Binding-site contacts:
Ligand atom NAB contacts residue THR199 of chain 1.C at 4.2 Å.
Ligand atom CAA contacts residue SER78 of chain 1.C at 3.5 Å.
Ligand atom OAC contacts residue TYR294 of chain 1.C at 4.3 Å.
Ligand atom CAA contacts residue TYR268 of chain 1.C at 4.4 Å (hydrophobic).
Ligand atom CAF contacts residue ASN79 of chain 1.C at 3.2 Å.
Ligand atom OAD contacts residue ASN79 of chain 1.C at 3.1 Å (h-bond).
Ligand atom CAE contacts residue SER78 of chain 1.C at 3.1 Å.
Ligand atom CAA contacts residue GLY75 of chain 1.C at 3.4 Å.
Ligand atom OAD contacts residue TYR268 of chain 1.C at 4.2 Å.
Ligand atom OAD contacts residue GLN77 of chain 1.C at 4.3 Å.
Ligand atom CAF contacts residue GLN80 of chain 1.C at 3.7 Å.
Ligand atom CAG contacts residue SER78 of chain 1.C at 4.0 Å.
Ligand atom CAA contacts residue TYR294 of chain 1.C at 4.4 Å (hydrophobic).
Ligand atom CAF contacts residue SER78 of chain 1.C at 3.7 Å.
Ligand atom NAB contacts residue TYR294 of chain 1.C at 3.9 Å.
Ligand atom NAB contacts residue GLY161 of chain 1.C at 3.8 Å.
Ligand atom OAD contacts residue TYR294 of chain 1.C at 2.5 Å (h-bond).
Ligand atom NAB contacts residue PLP1 of chain 1.I at 3.4 Å.
Ligand atom OAC contacts residue LYS51 of chain 1.C at 3.9 Å.
Ligand atom CAG contacts residue TYR294 of chain 1.C at 3.1 Å (hydrophobic).
Ligand atom OAC contacts residue PLP1 of chain 1.I at 3.6 Å.
Ligand atom CAE contacts residue GLY74 of chain 1.C at 4.2 Å.
Ligand atom OAC contacts residue SER78 of chain 1.C at 3.5 Å (h-bond).
Ligand atom CAA contacts residue GLY74 of chain 1.C at 3.5 Å.
Ligand atom CAG contacts residue GLN80 of chain 1.C at 4.4 Å.
Ligand atom OAD contacts residue PLP1 of chain 1.I at 3.9 Å.
Ligand atom OAD contacts residue GLN80 of chain 1.C at 4.4 Å.
Ligand atom CAE contacts residue TYR294 of chain 1.C at 4.2 Å (hydrophobic).
Ligand atom CAA contacts residue TRP102 of chain 1.C at 3.9 Å (hydrophobic).
Ligand atom NAB contacts residue LYS51 of chain 1.C at 3.6 Å.
Ligand atom OAC contacts residue ASN79 of chain 1.C at 2.9 Å (h-bond).
Ligand atom NAB contacts residue GLN80 of chain 1.C at 4.2 Å.
Ligand atom OAC contacts residue GLN80 of chain 1.C at 2.6 Å (h-bond).
Ligand atom CAF contacts residue LYS51 of chain 1.C at 4.4 Å.
Ligand atom CAF contacts residue TYR294 of chain 1.C at 3.2 Å (hydrophobic).
Ligand atom CAE contacts residue GLN80 of chain 1.C at 4.1 Å.
Ligand atom OAD contacts residue SER78 of chain 1.C at 3.6 Å.
Ligand atom CAF contacts residue PLP1 of chain 1.I at 3.9 Å.
Ligand atom CAG contacts residue PLP1 of chain 1.I at 4.2 Å.

Sequence of chain 1.C:
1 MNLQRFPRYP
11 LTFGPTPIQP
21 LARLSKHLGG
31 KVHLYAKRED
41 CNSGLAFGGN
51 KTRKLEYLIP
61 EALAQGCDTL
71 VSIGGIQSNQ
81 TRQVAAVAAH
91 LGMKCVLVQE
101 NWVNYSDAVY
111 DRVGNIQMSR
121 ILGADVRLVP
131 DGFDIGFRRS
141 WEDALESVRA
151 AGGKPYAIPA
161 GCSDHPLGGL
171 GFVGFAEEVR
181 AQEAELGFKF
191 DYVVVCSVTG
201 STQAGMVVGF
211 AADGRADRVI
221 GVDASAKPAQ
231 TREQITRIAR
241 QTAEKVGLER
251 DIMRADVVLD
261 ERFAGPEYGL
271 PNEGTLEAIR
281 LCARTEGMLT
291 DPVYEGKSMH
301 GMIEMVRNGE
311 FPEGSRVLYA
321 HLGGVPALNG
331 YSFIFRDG

This protein binds this small molecule.
Small molecule (SMILES): C=C[C@@H]([NH3+])C(=O)[O-]